Sequence of chain 1.I:
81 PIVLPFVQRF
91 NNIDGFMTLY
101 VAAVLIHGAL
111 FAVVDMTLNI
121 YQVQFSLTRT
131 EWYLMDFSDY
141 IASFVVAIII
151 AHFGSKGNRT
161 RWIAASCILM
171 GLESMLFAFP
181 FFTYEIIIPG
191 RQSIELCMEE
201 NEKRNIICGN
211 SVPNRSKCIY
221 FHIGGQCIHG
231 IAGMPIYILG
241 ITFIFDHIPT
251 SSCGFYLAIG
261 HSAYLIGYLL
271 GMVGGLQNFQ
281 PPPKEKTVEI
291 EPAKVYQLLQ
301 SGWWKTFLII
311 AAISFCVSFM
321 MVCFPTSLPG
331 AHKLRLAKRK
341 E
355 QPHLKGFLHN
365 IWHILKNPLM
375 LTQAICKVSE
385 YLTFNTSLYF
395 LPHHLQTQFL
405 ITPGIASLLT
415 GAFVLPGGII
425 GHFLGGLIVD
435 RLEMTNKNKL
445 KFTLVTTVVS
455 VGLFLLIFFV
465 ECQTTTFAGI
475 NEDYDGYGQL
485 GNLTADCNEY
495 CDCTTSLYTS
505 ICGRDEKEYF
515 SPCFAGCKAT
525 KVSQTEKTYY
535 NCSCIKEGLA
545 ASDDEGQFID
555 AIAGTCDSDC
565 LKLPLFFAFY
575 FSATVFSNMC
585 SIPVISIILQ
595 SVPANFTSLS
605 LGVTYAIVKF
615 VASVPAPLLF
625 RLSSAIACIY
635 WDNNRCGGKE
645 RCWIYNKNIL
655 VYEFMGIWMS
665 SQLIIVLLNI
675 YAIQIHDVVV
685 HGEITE

Binding-site contacts:
Ligand atom C5 contacts residue ASN535 of chain 1.I at 3.6 Å.
Ligand atom O6 contacts residue GLN551 of chain 1.I at 2.9 Å (h-bond).
Ligand atom O6 contacts residue ASN535 of chain 1.I at 4.2 Å.
Ligand atom C3 contacts residue ASN535 of chain 1.I at 3.8 Å.
Ligand atom C7 contacts residue ARG756 of chain 1.H at 4.1 Å.
Ligand atom C4 contacts residue ASN535 of chain 1.I at 4.3 Å.
Ligand atom C6 contacts residue GLN551 of chain 1.I at 3.6 Å.
Ligand atom N2 contacts residue ASN535 of chain 1.I at 2.9 Å (h-bond).
Ligand atom C7 contacts residue ASN535 of chain 1.I at 4.0 Å.
Ligand atom C1 contacts residue ASN535 of chain 1.I at 1.4 Å.
Ligand atom C2 contacts residue ASN535 of chain 1.I at 2.5 Å.
Ligand atom O5 contacts residue ASN535 of chain 1.I at 2.3 Å (h-bond).
Ligand atom O7 contacts residue ARG756 of chain 1.H at 3.0 Å (salt-bridge).

The protein below binds the small molecule below.
Small molecule (SMILES): CC(=O)N[C@H]1[C@H](O[C@H]2[C@H](O)[C@@H](NC(C)=O)CO[C@@H]2CO)O[C@H](CO)[C@@H](O)[C@@H]1O

Sequence of chain 1.H:
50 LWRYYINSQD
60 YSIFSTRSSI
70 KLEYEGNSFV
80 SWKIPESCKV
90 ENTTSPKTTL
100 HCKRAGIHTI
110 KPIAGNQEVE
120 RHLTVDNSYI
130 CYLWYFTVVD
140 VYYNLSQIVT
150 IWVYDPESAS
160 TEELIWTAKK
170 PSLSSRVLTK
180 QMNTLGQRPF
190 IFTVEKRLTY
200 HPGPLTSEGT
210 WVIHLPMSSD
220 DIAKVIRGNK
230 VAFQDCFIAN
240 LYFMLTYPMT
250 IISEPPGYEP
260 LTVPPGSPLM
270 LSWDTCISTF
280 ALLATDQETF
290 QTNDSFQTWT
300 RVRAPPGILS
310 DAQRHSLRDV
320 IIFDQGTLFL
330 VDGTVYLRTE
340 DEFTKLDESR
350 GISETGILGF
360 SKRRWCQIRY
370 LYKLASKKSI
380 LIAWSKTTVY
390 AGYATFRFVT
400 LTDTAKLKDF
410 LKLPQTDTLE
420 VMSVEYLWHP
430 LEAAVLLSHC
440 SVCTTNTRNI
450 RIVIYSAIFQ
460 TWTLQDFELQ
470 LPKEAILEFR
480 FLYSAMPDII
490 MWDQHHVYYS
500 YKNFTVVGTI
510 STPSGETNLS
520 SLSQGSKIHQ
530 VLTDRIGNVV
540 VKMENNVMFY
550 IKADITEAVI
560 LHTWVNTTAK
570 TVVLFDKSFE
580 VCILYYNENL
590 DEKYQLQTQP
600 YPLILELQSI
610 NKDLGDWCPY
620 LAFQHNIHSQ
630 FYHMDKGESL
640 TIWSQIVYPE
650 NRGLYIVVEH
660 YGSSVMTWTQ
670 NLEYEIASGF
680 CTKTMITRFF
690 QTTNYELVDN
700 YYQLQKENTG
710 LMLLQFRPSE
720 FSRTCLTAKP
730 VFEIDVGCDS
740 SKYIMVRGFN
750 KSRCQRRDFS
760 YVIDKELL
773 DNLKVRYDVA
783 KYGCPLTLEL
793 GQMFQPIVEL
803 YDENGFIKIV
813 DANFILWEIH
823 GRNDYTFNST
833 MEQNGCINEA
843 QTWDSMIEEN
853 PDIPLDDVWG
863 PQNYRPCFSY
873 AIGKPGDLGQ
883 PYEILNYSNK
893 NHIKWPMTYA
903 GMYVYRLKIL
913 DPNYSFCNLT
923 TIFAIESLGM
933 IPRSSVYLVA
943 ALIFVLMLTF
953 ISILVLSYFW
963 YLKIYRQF